The small molecule below binds the protein below.
Small molecule (SMILES): COc1cc(-c2cncc(-c3ccc(C4CCN(C)CC4)cc3)c2C)cc(OC)c1OC

Sequence of chain 1.A:
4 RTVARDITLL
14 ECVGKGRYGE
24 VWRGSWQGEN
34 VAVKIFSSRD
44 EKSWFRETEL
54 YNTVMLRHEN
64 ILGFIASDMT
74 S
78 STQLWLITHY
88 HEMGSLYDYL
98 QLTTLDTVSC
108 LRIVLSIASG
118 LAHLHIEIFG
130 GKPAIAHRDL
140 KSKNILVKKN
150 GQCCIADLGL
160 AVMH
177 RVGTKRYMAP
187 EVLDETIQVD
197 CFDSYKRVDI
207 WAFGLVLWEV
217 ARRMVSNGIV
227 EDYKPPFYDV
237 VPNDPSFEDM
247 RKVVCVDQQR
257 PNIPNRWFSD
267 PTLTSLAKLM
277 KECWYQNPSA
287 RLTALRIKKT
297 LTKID

Binding-site contacts:
Ligand atom C09 contacts residue HIS88 of chain 1.A at 3.0 Å.
Ligand atom C01 contacts residue VAL36 of chain 1.A at 3.9 Å (hydrophobic).
Ligand atom C22 contacts residue TYR87 of chain 1.A at 3.7 Å (hydrophobic).
Ligand atom C09 contacts residue TYR87 of chain 1.A at 3.8 Å (hydrophobic).
Ligand atom C23 contacts residue TYR87 of chain 1.A at 3.5 Å (hydrophobic).
Ligand atom C32 contacts residue EDO1 of chain 1.R at 3.1 Å.
Ligand atom N08 contacts residue TYR87 of chain 1.A at 3.8 Å.
Ligand atom C24 contacts residue LEU145 of chain 1.A at 3.6 Å (hydrophobic).
Ligand atom N08 contacts residue LEU145 of chain 1.A at 3.7 Å.
Ligand atom C01 contacts residue LEU83 of chain 1.A at 3.3 Å (hydrophobic).
Ligand atom C04 contacts residue ALA35 of chain 1.A at 3.7 Å (hydrophobic).
Ligand atom C25 contacts residue VAL24 of chain 1.A at 3.9 Å (hydrophobic).
Ligand atom C11 contacts residue GLY91 of chain 1.A at 3.8 Å.
Ligand atom C13 contacts residue ASP95 of chain 1.A at 3.6 Å.
Ligand atom C10 contacts residue LEU145 of chain 1.A at 3.6 Å (hydrophobic).
Ligand atom O28 contacts residue ALA155 of chain 1.A at 3.8 Å.
Ligand atom C06 contacts residue LEU145 of chain 1.A at 3.6 Å (hydrophobic).
Ligand atom C29 contacts residue LYS142 of chain 1.A at 3.5 Å.
Ligand atom C07 contacts residue ALA35 of chain 1.A at 3.7 Å (hydrophobic).
Ligand atom C01 contacts residue ALA35 of chain 1.A at 3.4 Å (hydrophobic).
Ligand atom C12 contacts residue GLY91 of chain 1.A at 3.5 Å.
Ligand atom C01 contacts residue LYS37 of chain 1.A at 3.3 Å.
Ligand atom C13 contacts residue GLY91 of chain 1.A at 3.5 Å.
Ligand atom O02 contacts residue LYS37 of chain 1.A at 3.5 Å.
Ligand atom C32 contacts residue LEU83 of chain 1.A at 3.9 Å (hydrophobic).
Ligand atom O02 contacts residue THR85 of chain 1.A at 3.9 Å.
Ligand atom C09 contacts residue LEU145 of chain 1.A at 3.6 Å (hydrophobic).
Ligand atom C32 contacts residue ASP156 of chain 1.A at 3.6 Å.
Ligand atom C22 contacts residue VAL16 of chain 1.A at 3.6 Å (hydrophobic).
Ligand atom C07 contacts residue LEU145 of chain 1.A at 3.6 Å (hydrophobic).
Ligand atom C29 contacts residue ALA155 of chain 1.A at 3.7 Å (hydrophobic).
Ligand atom C23 contacts residue HIS88 of chain 1.A at 3.9 Å.
Ligand atom O31 contacts residue LYS37 of chain 1.A at 3.6 Å.
Ligand atom C14 contacts residue GLY91 of chain 1.A at 3.9 Å.
Ligand atom C04 contacts residue THR85 of chain 1.A at 3.8 Å.
Ligand atom C04 contacts residue VAL24 of chain 1.A at 3.7 Å (hydrophobic).
Ligand atom N08 contacts residue HIS88 of chain 1.A at 3.1 Å (h-bond).
Ligand atom C29 contacts residue ASN143 of chain 1.A at 3.3 Å.
Ligand atom C23 contacts residue VAL16 of chain 1.A at 3.8 Å (hydrophobic).
Ligand atom C01 contacts residue THR85 of chain 1.A at 3.5 Å.